Binding-site contacts:
Ligand atom C8 contacts residue THR293 of chain 1.A at 4.2 Å.
Ligand atom C3 contacts residue ASN291 of chain 1.A at 3.8 Å.
Ligand atom O7 contacts residue THR293 of chain 1.A at 4.1 Å.
Ligand atom C4 contacts residue ASN291 of chain 1.A at 4.2 Å.
Ligand atom C1 contacts residue ILE290 of chain 1.A at 4.4 Å (hydrophobic).
Ligand atom C8 contacts residue ASN291 of chain 1.A at 4.5 Å.
Ligand atom C2 contacts residue ASN291 of chain 1.A at 2.5 Å.
Ligand atom C7 contacts residue ASN291 of chain 1.A at 3.2 Å.
Ligand atom C5 contacts residue ASN291 of chain 1.A at 3.7 Å.
Ligand atom O5 contacts residue ILE290 of chain 1.A at 3.9 Å.
Ligand atom C1 contacts residue ASN291 of chain 1.A at 1.4 Å.
Ligand atom O7 contacts residue ASN291 of chain 1.A at 3.1 Å (h-bond).
Ligand atom C8 contacts residue HIS297 of chain 1.A at 3.4 Å.
Ligand atom O5 contacts residue ASN291 of chain 1.A at 2.4 Å (h-bond).
Ligand atom N2 contacts residue ASN291 of chain 1.A at 3.0 Å (h-bond).
Ligand atom C7 contacts residue THR293 of chain 1.A at 4.5 Å.

Sequence of chain 1.A:
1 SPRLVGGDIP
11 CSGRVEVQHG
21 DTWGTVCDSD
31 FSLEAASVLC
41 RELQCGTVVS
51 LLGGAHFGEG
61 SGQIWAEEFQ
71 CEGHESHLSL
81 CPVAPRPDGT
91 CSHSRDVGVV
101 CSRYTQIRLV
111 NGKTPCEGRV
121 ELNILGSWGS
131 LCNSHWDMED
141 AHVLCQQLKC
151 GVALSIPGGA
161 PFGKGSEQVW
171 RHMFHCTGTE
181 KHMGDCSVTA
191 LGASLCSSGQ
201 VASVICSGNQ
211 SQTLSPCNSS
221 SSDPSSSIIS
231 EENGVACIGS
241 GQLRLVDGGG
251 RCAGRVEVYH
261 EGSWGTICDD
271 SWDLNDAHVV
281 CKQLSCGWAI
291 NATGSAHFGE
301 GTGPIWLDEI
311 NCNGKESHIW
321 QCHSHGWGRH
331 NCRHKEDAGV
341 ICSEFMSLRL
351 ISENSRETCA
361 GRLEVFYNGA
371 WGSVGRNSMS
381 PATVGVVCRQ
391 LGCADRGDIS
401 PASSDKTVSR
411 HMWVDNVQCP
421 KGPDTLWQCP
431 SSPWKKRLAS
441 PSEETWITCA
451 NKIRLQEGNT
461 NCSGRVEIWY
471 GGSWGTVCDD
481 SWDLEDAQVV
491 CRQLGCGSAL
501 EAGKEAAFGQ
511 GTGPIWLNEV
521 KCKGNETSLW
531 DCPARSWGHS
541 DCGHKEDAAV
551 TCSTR

This protein binds this small molecule.
Small molecule (SMILES): CC(=O)N[C@H]1[C@H](O[C@H]2[C@H](O)[C@@H](NC(C)=O)CO[C@@H]2CO)O[C@H](CO)[C@@H](O)[C@@H]1O